Sequence of chain 1.D:
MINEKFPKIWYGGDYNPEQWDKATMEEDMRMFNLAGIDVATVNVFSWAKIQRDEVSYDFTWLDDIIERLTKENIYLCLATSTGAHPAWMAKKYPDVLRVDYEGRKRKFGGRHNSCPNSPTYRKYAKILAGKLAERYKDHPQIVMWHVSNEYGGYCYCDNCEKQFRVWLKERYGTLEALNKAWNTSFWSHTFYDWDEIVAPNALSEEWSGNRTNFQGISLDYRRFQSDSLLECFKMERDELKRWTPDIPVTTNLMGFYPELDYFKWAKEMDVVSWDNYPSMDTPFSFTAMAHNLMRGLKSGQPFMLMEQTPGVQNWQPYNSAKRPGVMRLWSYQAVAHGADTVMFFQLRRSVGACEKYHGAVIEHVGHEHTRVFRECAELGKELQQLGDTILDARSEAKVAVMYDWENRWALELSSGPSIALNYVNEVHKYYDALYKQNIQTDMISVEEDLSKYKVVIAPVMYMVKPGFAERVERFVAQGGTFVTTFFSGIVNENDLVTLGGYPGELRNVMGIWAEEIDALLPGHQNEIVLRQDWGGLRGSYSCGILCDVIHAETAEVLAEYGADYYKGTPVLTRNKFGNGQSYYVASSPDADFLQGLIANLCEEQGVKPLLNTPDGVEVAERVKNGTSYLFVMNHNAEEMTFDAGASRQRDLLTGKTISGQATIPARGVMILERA

The small molecule below binds the protein below.
Small molecule (SMILES): OC[C@H]1O[C@H](O)[C@H](O)[C@@H](O)[C@H]1O

Sequence of chain 1.E:
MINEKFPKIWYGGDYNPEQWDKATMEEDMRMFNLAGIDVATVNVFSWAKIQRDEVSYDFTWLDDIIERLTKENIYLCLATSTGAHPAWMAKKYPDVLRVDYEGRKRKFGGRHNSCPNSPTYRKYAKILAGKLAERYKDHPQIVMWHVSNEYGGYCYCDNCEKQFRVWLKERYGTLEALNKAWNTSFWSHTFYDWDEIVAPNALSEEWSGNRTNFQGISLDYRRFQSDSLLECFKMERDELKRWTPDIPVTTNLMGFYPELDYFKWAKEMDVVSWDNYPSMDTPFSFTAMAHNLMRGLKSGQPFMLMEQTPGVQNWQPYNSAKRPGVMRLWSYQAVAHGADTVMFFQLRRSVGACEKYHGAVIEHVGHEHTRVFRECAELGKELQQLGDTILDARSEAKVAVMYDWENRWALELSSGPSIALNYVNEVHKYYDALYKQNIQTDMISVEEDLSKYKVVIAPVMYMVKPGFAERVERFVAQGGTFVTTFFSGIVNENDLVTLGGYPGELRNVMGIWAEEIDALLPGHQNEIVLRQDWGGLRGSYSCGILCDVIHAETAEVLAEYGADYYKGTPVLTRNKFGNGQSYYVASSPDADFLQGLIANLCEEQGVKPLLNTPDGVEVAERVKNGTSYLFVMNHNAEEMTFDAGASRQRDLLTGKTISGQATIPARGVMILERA

Binding-site contacts:
Ligand atom O4 contacts residue ARG111 of chain 1.E at 2.9 Å (salt-bridge).
Ligand atom O6 contacts residue HIS358 of chain 1.E at 2.9 Å (h-bond).
Ligand atom C3 contacts residue ARG111 of chain 1.E at 3.8 Å.
Ligand atom C6 contacts residue GLN313 of chain 1.E at 4.1 Å.
Ligand atom C1 contacts residue GLU150 of chain 1.E at 3.2 Å.
Ligand atom O5 contacts residue GLU307 of chain 1.E at 4.0 Å.
Ligand atom O3 contacts residue ARG111 of chain 1.E at 3.1 Å (salt-bridge).
Ligand atom C6 contacts residue GLU355 of chain 1.E at 3.2 Å.
Ligand atom C4 contacts residue GLU355 of chain 1.E at 3.3 Å.
Ligand atom O2 contacts residue GLU307 of chain 1.E at 2.9 Å (salt-bridge).
Ligand atom C1 contacts residue GLU307 of chain 1.E at 3.3 Å.
Ligand atom O1 contacts residue ASP275 of chain 1.E at 3.6 Å.
Ligand atom O2 contacts residue ASN252 of chain 1.E at 3.7 Å.
Ligand atom O6 contacts residue TRP315 of chain 1.E at 3.7 Å.
Ligand atom C6 contacts residue TRP315 of chain 1.E at 3.7 Å (hydrophobic).
Ligand atom C3 contacts residue GLU307 of chain 1.E at 3.4 Å.
Ligand atom O3 contacts residue ASN149 of chain 1.E at 4.0 Å.
Ligand atom O5 contacts residue ARG111 of chain 1.E at 4.0 Å.
Ligand atom C4 contacts residue PHE345 of chain 1.E at 3.9 Å (hydrophobic).
Ligand atom O1 contacts residue GLU307 of chain 1.E at 2.2 Å (salt-bridge).
Ligand atom O2 contacts residue ASN149 of chain 1.E at 3.1 Å (h-bond).
Ligand atom O3 contacts residue PHE345 of chain 1.E at 3.7 Å.
Ligand atom O1 contacts residue GLU150 of chain 1.E at 3.2 Å (salt-bridge).
Ligand atom C6 contacts residue HIS358 of chain 1.E at 3.5 Å.
Ligand atom C5 contacts residue TYR277 of chain 1.E at 3.6 Å (hydrophobic).
Ligand atom O2 contacts residue ASP275 of chain 1.E at 3.8 Å.
Ligand atom C4 contacts residue ARG111 of chain 1.E at 3.9 Å.
Ligand atom O4 contacts residue GLU355 of chain 1.E at 2.4 Å (salt-bridge).
Ligand atom C5 contacts residue GLU307 of chain 1.E at 3.8 Å.
Ligand atom O1 contacts residue TYR277 of chain 1.E at 3.2 Å.
Ligand atom C3 contacts residue PHE345 of chain 1.E at 3.8 Å (hydrophobic).
Ligand atom C2 contacts residue GLU307 of chain 1.E at 3.5 Å.
Ligand atom O3 contacts residue PHE45 of chain 1.E at 3.8 Å.
Ligand atom C2 contacts residue ARG111 of chain 1.E at 3.6 Å.
Ligand atom C2 contacts residue ASN149 of chain 1.E at 3.9 Å.
Ligand atom C5 contacts residue GLU355 of chain 1.E at 3.8 Å.
Ligand atom C2 contacts residue GLU150 of chain 1.E at 3.8 Å.
Ligand atom O6 contacts residue GLN313 of chain 1.E at 2.9 Å (h-bond).
Ligand atom O2 contacts residue GLU150 of chain 1.E at 3.4 Å.
Ligand atom O6 contacts residue TYR277 of chain 1.E at 3.5 Å.